Binding-site contacts:
Ligand atom O2D contacts residue ARG120 of chain 1.D at 3.6 Å.
Ligand atom O4U contacts residue ASP123 of chain 1.D at 3.5 Å (salt-bridge).
Ligand atom C3D contacts residue PHE328 of chain 1.D at 3.6 Å (hydrophobic).
Ligand atom O3 contacts residue ASP305 of chain 1.D at 3.6 Å.
Ligand atom O1B contacts residue GLY164 of chain 1.D at 3.0 Å (h-bond).
Ligand atom O2A contacts residue VAL163 of chain 1.D at 3.0 Å (h-bond).
Ligand atom O4 contacts residue PHE328 of chain 1.D at 3.4 Å.
Ligand atom O4 contacts residue ASP305 of chain 1.D at 3.1 Å (salt-bridge).
Ligand atom O3 contacts residue ASN23 of chain 1.D at 3.4 Å (h-bond).
Ligand atom O2B contacts residue ARG120 of chain 1.D at 3.0 Å (salt-bridge).
Ligand atom O2A contacts residue SER162 of chain 1.D at 2.6 Å (h-bond).
Ligand atom O7 contacts residue TRP95 of chain 1.D at 3.7 Å.
Ligand atom C5U contacts residue PRO121 of chain 1.D at 3.4 Å (hydrophobic).
Ligand atom C2U contacts residue PRO121 of chain 1.D at 3.5 Å (hydrophobic).
Ligand atom C6 contacts residue PHE328 of chain 1.D at 3.7 Å (hydrophobic).
Ligand atom PA contacts residue VAL163 of chain 1.D at 3.5 Å.
Ligand atom O2U contacts residue PRO121 of chain 1.D at 3.6 Å.
Ligand atom O3D contacts residue VAL327 of chain 1.D at 3.1 Å (h-bond).
Ligand atom C5U contacts residue SER162 of chain 1.D at 3.5 Å.
Ligand atom O2D contacts residue ALA119 of chain 1.D at 2.8 Å (h-bond).
Ligand atom O4U contacts residue VAL122 of chain 1.D at 3.3 Å.
Ligand atom N3U contacts residue ASP123 of chain 1.D at 3.0 Å (salt-bridge).
Ligand atom O2U contacts residue LYS160 of chain 1.D at 3.2 Å.
Ligand atom O2E contacts residue LYS22 of chain 1.D at 3.2 Å (salt-bridge).
Ligand atom O2D contacts residue PRO121 of chain 1.D at 3.6 Å.
Ligand atom O1E contacts residue LYS22 of chain 1.D at 2.8 Å (salt-bridge).
Ligand atom O2A contacts residue GLY164 of chain 1.D at 3.1 Å (h-bond).
Ligand atom C1E contacts residue LYS22 of chain 1.D at 3.3 Å.
Ligand atom C4 contacts residue ASP305 of chain 1.D at 3.7 Å.
Ligand atom O1E contacts residue LEU370 of chain 1.D at 3.2 Å.
Ligand atom O4U contacts residue LEU124 of chain 1.D at 3.0 Å (h-bond).
Ligand atom C8 contacts residue ASN23 of chain 1.D at 3.5 Å.
Ligand atom O4U contacts residue PRO121 of chain 1.D at 3.3 Å (h-bond).
Ligand atom O7 contacts residue ASN23 of chain 1.D at 3.2 Å.
Ligand atom O2E contacts residue ASN23 of chain 1.D at 3.4 Å (h-bond).
Ligand atom C4U contacts residue PRO121 of chain 1.D at 3.0 Å (hydrophobic).
Ligand atom O4U contacts residue HIS125 of chain 1.D at 3.7 Å.
Ligand atom C7 contacts residue ASN23 of chain 1.D at 3.5 Å.
Ligand atom O1A contacts residue VAL163 of chain 1.D at 3.2 Å (h-bond).
Ligand atom N3U contacts residue PRO121 of chain 1.D at 3.0 Å (h-bond).

A protein and the small-molecule ligand that binds it are described below.
Small molecule (SMILES): C=C(O[C@H]1[C@H](O)[C@@H](CO)O[C@H](O[P](=O)(O)O[P](=O)(O)OC[C@H]2O[C@@H](n3ccc(=O)[nH]c3=O)[C@H](O)[C@@H]2O)[C@@H]1NC(C)=O)C(=O)O

Sequence of chain 1.D:
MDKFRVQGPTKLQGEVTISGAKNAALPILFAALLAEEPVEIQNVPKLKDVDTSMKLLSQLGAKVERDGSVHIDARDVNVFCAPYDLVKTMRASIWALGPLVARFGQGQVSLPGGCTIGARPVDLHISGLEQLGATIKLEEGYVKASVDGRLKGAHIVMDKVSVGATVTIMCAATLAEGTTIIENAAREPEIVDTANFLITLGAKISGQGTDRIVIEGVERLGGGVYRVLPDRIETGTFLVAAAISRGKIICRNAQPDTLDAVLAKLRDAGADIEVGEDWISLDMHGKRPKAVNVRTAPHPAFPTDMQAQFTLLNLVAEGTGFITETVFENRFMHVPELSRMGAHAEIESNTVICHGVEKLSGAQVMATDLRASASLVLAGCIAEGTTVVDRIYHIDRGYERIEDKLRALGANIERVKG